Binding-site contacts:
Ligand atom C23 contacts residue GLU122 of chain 1.A at 2.8 Å.
Ligand atom N61 contacts residue TYR81 of chain 1.A at 3.9 Å.
Ligand atom N33 contacts residue GLU122 of chain 1.A at 3.3 Å (salt-bridge).
Ligand atom O43 contacts residue GLU121 of chain 1.A at 2.5 Å (salt-bridge).
Ligand atom N12 contacts residue GLU147 of chain 1.A at 2.7 Å (salt-bridge).
Ligand atom C51 contacts residue ASP91 of chain 1.B at 3.9 Å.
Ligand atom C21 contacts residue PHE35 of chain 1.B at 4.4 Å (hydrophobic).
Ligand atom C41 contacts residue PHE35 of chain 1.B at 3.4 Å (hydrophobic).
Ligand atom O23 contacts residue TYR153 of chain 1.B at 3.5 Å.
Ligand atom C32 contacts residue GLU147 of chain 1.A at 4.1 Å.
Ligand atom C83 contacts residue GLU121 of chain 1.A at 2.9 Å.
Ligand atom N33 contacts residue GLU121 of chain 1.A at 3.6 Å.
Ligand atom C13 contacts residue GLU122 of chain 1.A at 4.0 Å.
Ligand atom C61 contacts residue ASP91 of chain 1.B at 2.5 Å.
Ligand atom C31 contacts residue PHE35 of chain 1.B at 3.9 Å (hydrophobic).
Ligand atom C93 contacts residue GLU122 of chain 1.A at 4.4 Å.
Ligand atom C12 contacts residue GLU147 of chain 1.A at 3.5 Å.
Ligand atom C22 contacts residue GLU147 of chain 1.A at 3.4 Å.
Ligand atom C22 contacts residue ASP128 of chain 1.B at 4.4 Å.
Ligand atom N61 contacts residue PHE35 of chain 1.B at 4.1 Å.
Ligand atom C33 contacts residue GLU122 of chain 1.A at 3.6 Å.
Ligand atom O23 contacts residue GLU122 of chain 1.A at 2.6 Å (salt-bridge).
Ligand atom N32 contacts residue ASP128 of chain 1.B at 2.6 Å (salt-bridge).
Ligand atom C43 contacts residue GLU122 of chain 1.A at 4.4 Å.
Ligand atom N61 contacts residue ASP91 of chain 1.B at 2.8 Å (salt-bridge).
Ligand atom C51 contacts residue PHE35 of chain 1.B at 4.4 Å (hydrophobic).
Ligand atom C41 contacts residue ASP91 of chain 1.B at 4.5 Å.
Ligand atom N12 contacts residue TYR153 of chain 1.B at 3.7 Å.
Ligand atom C32 contacts residue ASP128 of chain 1.B at 3.6 Å.
Ligand atom C33 contacts residue GLU121 of chain 1.A at 4.0 Å.
Ligand atom C61 contacts residue PHE35 of chain 1.B at 4.0 Å (hydrophobic).
Ligand atom O43 contacts residue GLU122 of chain 1.A at 3.9 Å.
Ligand atom C43 contacts residue GLU121 of chain 1.A at 3.2 Å.
Ligand atom N32 contacts residue GLU147 of chain 1.A at 4.5 Å.
Ligand atom C93 contacts residue THR155 of chain 1.B at 4.5 Å.

Sequence of chain 1.A:
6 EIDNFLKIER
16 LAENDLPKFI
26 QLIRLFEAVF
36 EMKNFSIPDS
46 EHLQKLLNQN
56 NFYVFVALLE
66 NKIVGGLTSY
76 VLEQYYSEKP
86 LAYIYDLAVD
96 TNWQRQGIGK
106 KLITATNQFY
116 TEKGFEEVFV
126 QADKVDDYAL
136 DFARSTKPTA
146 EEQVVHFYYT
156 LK

The protein below binds the small molecule below.
Small molecule (SMILES): CN[C@@H]1[C@@H](O)[C@@H](O[C@@H]2[C@@H](O)[C@H](O[C@H]3OC(CN)=CC[C@H]3N)[C@@H](N)C[C@H]2N)OC[C@]1(C)O

Sequence of chain 1.B:
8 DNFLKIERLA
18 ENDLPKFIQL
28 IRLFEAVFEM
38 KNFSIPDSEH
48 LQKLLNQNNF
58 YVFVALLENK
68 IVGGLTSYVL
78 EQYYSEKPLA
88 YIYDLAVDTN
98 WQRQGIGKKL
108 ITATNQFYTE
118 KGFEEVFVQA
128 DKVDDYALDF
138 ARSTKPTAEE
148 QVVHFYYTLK